Sequence of chain 1.A:
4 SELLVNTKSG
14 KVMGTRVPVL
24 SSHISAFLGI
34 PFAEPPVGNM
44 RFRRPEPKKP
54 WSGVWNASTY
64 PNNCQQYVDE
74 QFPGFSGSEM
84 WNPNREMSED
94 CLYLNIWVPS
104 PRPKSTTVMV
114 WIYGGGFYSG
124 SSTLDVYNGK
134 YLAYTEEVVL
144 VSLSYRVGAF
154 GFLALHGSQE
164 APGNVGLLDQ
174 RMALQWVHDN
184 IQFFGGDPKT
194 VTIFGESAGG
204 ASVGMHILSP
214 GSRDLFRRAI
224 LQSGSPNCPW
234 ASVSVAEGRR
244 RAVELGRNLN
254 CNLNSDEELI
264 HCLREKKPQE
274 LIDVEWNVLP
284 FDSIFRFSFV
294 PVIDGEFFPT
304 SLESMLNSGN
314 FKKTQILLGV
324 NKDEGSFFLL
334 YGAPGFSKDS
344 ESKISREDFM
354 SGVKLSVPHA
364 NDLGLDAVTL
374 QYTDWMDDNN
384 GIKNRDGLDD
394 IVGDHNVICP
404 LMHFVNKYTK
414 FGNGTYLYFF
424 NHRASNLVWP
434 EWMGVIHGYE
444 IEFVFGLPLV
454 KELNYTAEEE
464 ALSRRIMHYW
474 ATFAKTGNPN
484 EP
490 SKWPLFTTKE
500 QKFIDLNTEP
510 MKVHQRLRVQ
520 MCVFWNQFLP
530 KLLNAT

The protein below binds the small molecule below.
Small molecule (SMILES): Nc1c2c(nc3ccccc13)CCCC2

Binding-site contacts:
Ligand atom C12 contacts residue GLU199 of chain 1.A at 3.2 Å.
Ligand atom C6 contacts residue PHE330 of chain 1.A at 3.4 Å (hydrophobic).
Ligand atom C2 contacts residue PHE330 of chain 1.A at 3.6 Å (hydrophobic).
Ligand atom C11 contacts residue GLU199 of chain 1.A at 3.7 Å.
Ligand atom C5 contacts residue TRP84 of chain 1.A at 3.5 Å (hydrophobic).
Ligand atom C9 contacts residue TRP84 of chain 1.A at 3.6 Å (hydrophobic).
Ligand atom C2 contacts residue HIS440 of chain 1.A at 3.9 Å.
Ligand atom C1 contacts residue TRP84 of chain 1.A at 4.3 Å (hydrophobic).
Ligand atom C2 contacts residue TRP84 of chain 1.A at 4.0 Å (hydrophobic).
Ligand atom C4 contacts residue PHE330 of chain 1.A at 3.7 Å (hydrophobic).
Ligand atom C11 contacts residue GLY441 of chain 1.A at 3.6 Å.
Ligand atom C1 contacts residue TRP432 of chain 1.A at 3.7 Å (hydrophobic).
Ligand atom C13 contacts residue GLY117 of chain 1.A at 4.0 Å.
Ligand atom C6 contacts residue TRP84 of chain 1.A at 4.2 Å (hydrophobic).
Ligand atom N15 contacts residue TRP84 of chain 1.A at 3.3 Å.
Ligand atom C3 contacts residue HIS440 of chain 1.A at 4.0 Å.
Ligand atom C4 contacts residue TRP84 of chain 1.A at 3.4 Å (hydrophobic).
Ligand atom C1 contacts residue PHE330 of chain 1.A at 3.3 Å (hydrophobic).
Ligand atom C6 contacts residue TRP432 of chain 1.A at 3.5 Å (hydrophobic).
Ligand atom C11 contacts residue HIS440 of chain 1.A at 3.6 Å.
Ligand atom C6 contacts residue GLY80 of chain 1.A at 4.1 Å.
Ligand atom C12 contacts residue TRP84 of chain 1.A at 3.8 Å (hydrophobic).
Ligand atom C2 contacts residue ILE439 of chain 1.A at 4.0 Å (hydrophobic).
Ligand atom N7 contacts residue HIS440 of chain 1.A at 3.2 Å (h-bond).
Ligand atom C10 contacts residue PHE330 of chain 1.A at 4.2 Å (hydrophobic).
Ligand atom C2 contacts residue TYR442 of chain 1.A at 3.8 Å (hydrophobic).
Ligand atom C10 contacts residue TRP84 of chain 1.A at 3.4 Å (hydrophobic).
Ligand atom C8 contacts residue HIS440 of chain 1.A at 4.0 Å.
Ligand atom N7 contacts residue TRP84 of chain 1.A at 3.8 Å.
Ligand atom C14 contacts residue TRP84 of chain 1.A at 3.8 Å (hydrophobic).
Ligand atom C5 contacts residue TYR334 of chain 1.A at 4.1 Å (hydrophobic).
Ligand atom C14 contacts residue GLY118 of chain 1.A at 4.3 Å.
Ligand atom C8 contacts residue TRP84 of chain 1.A at 3.8 Å (hydrophobic).
Ligand atom C3 contacts residue PHE330 of chain 1.A at 4.0 Å (hydrophobic).
Ligand atom C11 contacts residue TRP84 of chain 1.A at 4.2 Å (hydrophobic).
Ligand atom C13 contacts residue GLY118 of chain 1.A at 3.6 Å.
Ligand atom C13 contacts residue GLU199 of chain 1.A at 4.1 Å.
Ligand atom C3 contacts residue TRP84 of chain 1.A at 3.6 Å (hydrophobic).
Ligand atom C5 contacts residue PHE330 of chain 1.A at 3.4 Å (hydrophobic).
Ligand atom C6 contacts residue TYR334 of chain 1.A at 3.7 Å (hydrophobic).